Binding-site contacts:
Ligand atom OAI contacts residue GLY3 of chain 1.A at 3.4 Å.
Ligand atom CAE contacts residue ASN8 of chain 1.A at 4.3 Å.
Ligand atom CAE contacts residue TYR4 of chain 1.A at 3.5 Å (hydrophobic).
Ligand atom CAJ contacts residue GLU235 of chain 1.A at 3.5 Å.
Ligand atom CAE contacts residue GLY5 of chain 1.A at 3.8 Å.
Ligand atom CAJ contacts residue GLY5 of chain 1.A at 3.5 Å.
Ligand atom NAF contacts residue TYR4 of chain 1.A at 4.5 Å.
Ligand atom OAB contacts residue GLU235 of chain 1.A at 3.7 Å.
Ligand atom CAE contacts residue GLY3 of chain 1.A at 4.2 Å.
Ligand atom CAD contacts residue GLY5 of chain 1.A at 3.4 Å.
Ligand atom CAD contacts residue TYR4 of chain 1.A at 3.6 Å (hydrophobic).
Ligand atom OAI contacts residue ASN8 of chain 1.A at 4.4 Å.
Ligand atom CAC contacts residue TYR4 of chain 1.A at 4.2 Å (hydrophobic).
Ligand atom NAF contacts residue PHE227 of chain 1.A at 4.4 Å.
Ligand atom OAG contacts residue GLU235 of chain 1.A at 3.5 Å.
Ligand atom CAC contacts residue GLU235 of chain 1.A at 3.9 Å.
Ligand atom OAI contacts residue GLY5 of chain 1.A at 4.0 Å.
Ligand atom OAH contacts residue ASN8 of chain 1.A at 4.0 Å.
Ligand atom OAG contacts residue PHE227 of chain 1.A at 3.8 Å.
Ligand atom OAI contacts residue PHE227 of chain 1.A at 4.0 Å.
Ligand atom CAE contacts residue PHE227 of chain 1.A at 3.8 Å (hydrophobic).
Ligand atom OAI contacts residue TYR4 of chain 1.A at 2.8 Å (h-bond).
Ligand atom CAC contacts residue GLY5 of chain 1.A at 3.5 Å.
Ligand atom CAJ contacts residue TYR4 of chain 1.A at 4.1 Å (hydrophobic).
Ligand atom CAJ contacts residue PHE227 of chain 1.A at 4.4 Å (hydrophobic).
Ligand atom CAD contacts residue PHE227 of chain 1.A at 3.3 Å (hydrophobic).
Ligand atom SAA contacts residue GLU235 of chain 1.A at 4.3 Å.
Ligand atom NAF contacts residue ASN8 of chain 1.A at 3.8 Å.
Ligand atom CAC contacts residue PHE227 of chain 1.A at 4.0 Å (hydrophobic).
Ligand atom OAB contacts residue GLY5 of chain 1.A at 4.1 Å.

This small molecule binds to this protein.
Small molecule (SMILES): CC1=CC(=O)NS(=O)(=O)O1

Sequence of chain 1.A:
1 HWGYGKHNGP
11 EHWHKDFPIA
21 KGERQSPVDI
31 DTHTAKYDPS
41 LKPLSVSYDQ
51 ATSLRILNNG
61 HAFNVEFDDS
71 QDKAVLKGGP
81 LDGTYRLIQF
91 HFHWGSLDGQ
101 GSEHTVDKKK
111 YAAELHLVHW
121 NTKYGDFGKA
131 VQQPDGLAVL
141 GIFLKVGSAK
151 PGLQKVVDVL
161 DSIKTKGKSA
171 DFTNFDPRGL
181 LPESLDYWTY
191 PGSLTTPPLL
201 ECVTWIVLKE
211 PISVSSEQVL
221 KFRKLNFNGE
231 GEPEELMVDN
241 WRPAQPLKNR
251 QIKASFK